Binding-site contacts:
Ligand atom C7 contacts residue VAL205 of chain 1.N at 4.4 Å (hydrophobic).
Ligand atom C7 contacts residue ASN253 of chain 1.N at 3.5 Å.
Ligand atom C8 contacts residue THR255 of chain 1.N at 4.5 Å.
Ligand atom O7 contacts residue ASN253 of chain 1.N at 3.7 Å.
Ligand atom N2 contacts residue VAL205 of chain 1.N at 4.1 Å.
Ligand atom C3 contacts residue SER207 of chain 1.N at 4.1 Å.
Ligand atom C8 contacts residue VAL205 of chain 1.N at 3.6 Å (hydrophobic).
Ligand atom C1 contacts residue SER207 of chain 1.N at 4.1 Å.
Ligand atom N2 contacts residue SER207 of chain 1.N at 3.4 Å (h-bond).
Ligand atom C1 contacts residue ASN253 of chain 1.N at 1.4 Å.
Ligand atom C3 contacts residue ASN253 of chain 1.N at 3.8 Å.
Ligand atom C5 contacts residue ASN253 of chain 1.N at 3.6 Å.
Ligand atom C4 contacts residue ASN253 of chain 1.N at 4.2 Å.
Ligand atom O6 contacts residue LEU251 of chain 1.N at 3.8 Å.
Ligand atom C6 contacts residue LEU251 of chain 1.N at 3.7 Å (hydrophobic).
Ligand atom O3 contacts residue SER207 of chain 1.N at 3.9 Å.
Ligand atom O5 contacts residue LEU251 of chain 1.N at 4.3 Å.
Ligand atom C2 contacts residue ASN253 of chain 1.N at 2.5 Å.
Ligand atom N2 contacts residue ASN253 of chain 1.N at 2.9 Å (h-bond).
Ligand atom O5 contacts residue ASN253 of chain 1.N at 2.4 Å (h-bond).
Ligand atom C2 contacts residue SER207 of chain 1.N at 3.2 Å.

This small molecule binds to this protein.
Small molecule (SMILES): CC(=O)N[C@@H]1[C@@H](O)[C@H](O)[C@@H](CO)O[C@H]1O

Sequence of chain 1.N:
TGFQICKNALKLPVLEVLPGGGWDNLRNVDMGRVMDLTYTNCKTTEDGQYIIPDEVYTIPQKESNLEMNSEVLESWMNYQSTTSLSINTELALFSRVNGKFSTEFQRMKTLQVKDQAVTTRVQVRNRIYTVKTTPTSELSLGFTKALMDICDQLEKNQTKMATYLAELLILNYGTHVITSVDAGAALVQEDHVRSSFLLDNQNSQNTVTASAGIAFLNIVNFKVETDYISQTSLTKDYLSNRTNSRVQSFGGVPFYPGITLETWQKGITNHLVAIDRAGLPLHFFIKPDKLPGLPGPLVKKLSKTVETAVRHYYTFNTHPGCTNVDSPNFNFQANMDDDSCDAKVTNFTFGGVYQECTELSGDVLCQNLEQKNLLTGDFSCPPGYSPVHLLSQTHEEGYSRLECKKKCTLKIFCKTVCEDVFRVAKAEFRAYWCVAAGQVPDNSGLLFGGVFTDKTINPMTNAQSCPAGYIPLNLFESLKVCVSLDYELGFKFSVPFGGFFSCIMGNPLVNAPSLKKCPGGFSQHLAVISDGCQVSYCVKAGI